A small-molecule ligand and the protein it binds are described below.
Small molecule (SMILES): CC(=O)N[C@@H]1[C@@H](O)[C@H](O)[C@@H](CO)O[C@H]1O

Sequence of chain 1.A:
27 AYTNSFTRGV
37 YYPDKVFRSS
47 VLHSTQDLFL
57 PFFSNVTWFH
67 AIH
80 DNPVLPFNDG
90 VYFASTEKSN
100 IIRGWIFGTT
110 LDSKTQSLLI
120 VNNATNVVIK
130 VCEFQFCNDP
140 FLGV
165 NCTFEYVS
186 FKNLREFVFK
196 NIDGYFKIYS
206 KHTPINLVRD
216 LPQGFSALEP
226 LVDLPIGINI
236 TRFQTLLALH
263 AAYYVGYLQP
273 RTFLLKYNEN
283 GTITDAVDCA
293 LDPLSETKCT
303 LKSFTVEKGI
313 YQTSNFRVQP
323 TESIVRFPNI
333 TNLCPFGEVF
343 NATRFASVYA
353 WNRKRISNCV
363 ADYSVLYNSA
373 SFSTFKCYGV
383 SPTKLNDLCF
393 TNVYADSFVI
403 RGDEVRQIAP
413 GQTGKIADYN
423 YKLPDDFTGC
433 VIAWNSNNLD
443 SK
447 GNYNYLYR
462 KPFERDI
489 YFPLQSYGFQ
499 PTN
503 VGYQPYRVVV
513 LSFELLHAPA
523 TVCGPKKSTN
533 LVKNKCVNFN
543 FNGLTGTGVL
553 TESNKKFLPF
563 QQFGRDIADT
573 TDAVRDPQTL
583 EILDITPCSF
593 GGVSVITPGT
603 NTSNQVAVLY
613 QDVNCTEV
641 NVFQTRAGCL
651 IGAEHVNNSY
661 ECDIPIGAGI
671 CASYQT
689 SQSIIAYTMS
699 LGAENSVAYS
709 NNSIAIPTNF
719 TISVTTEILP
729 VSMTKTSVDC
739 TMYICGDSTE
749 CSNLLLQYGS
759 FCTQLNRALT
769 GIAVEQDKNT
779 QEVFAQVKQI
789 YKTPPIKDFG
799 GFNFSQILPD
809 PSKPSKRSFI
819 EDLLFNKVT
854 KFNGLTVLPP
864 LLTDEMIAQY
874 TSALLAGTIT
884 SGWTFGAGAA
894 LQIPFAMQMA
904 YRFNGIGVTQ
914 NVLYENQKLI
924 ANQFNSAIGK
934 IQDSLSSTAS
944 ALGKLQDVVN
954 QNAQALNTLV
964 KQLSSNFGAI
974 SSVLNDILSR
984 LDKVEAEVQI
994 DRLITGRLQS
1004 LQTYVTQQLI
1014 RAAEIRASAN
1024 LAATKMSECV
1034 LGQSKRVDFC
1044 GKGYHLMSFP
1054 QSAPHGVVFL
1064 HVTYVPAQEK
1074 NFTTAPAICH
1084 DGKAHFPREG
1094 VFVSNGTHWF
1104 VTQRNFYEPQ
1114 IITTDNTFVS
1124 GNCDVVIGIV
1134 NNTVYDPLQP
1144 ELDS

Binding-site contacts:
Ligand atom C8 contacts residue GLU281 of chain 1.A at 4.2 Å.
Ligand atom O5 contacts residue ASN282 of chain 1.A at 2.3 Å (h-bond).
Ligand atom C8 contacts residue ASN280 of chain 1.A at 3.7 Å.
Ligand atom C4 contacts residue ASN282 of chain 1.A at 4.2 Å.
Ligand atom O7 contacts residue ASN282 of chain 1.A at 3.2 Å (h-bond).
Ligand atom C5 contacts residue ASN282 of chain 1.A at 3.7 Å.
Ligand atom C2 contacts residue ASN282 of chain 1.A at 2.5 Å.
Ligand atom N2 contacts residue ASN282 of chain 1.A at 3.0 Å (h-bond).
Ligand atom C3 contacts residue ASN282 of chain 1.A at 3.8 Å.
Ligand atom C7 contacts residue ASN282 of chain 1.A at 3.3 Å.
Ligand atom O7 contacts residue ASN280 of chain 1.A at 3.5 Å (h-bond).
Ligand atom C7 contacts residue ASN280 of chain 1.A at 3.9 Å.
Ligand atom C1 contacts residue ASN282 of chain 1.A at 1.4 Å.